The protein below binds the small molecule below.
Small molecule (SMILES): COCCCOc1ccccc1N1CCN(C[C@H](N)[C@@H](O)C[C@H](C(=O)NCC(C)(C)C(N)=O)C(C)C)CC1=O

Binding-site contacts:
Ligand atom C30 contacts residue ARG82 of chain 1.A at 3.6 Å.
Ligand atom N22 contacts residue ASP38 of chain 1.A at 2.9 Å (salt-bridge).
Ligand atom C19 contacts residue ASP38 of chain 1.A at 3.3 Å.
Ligand atom C1 contacts residue THR85 of chain 1.A at 3.6 Å.
Ligand atom O24 contacts residue SER41 of chain 1.A at 3.5 Å (h-bond).
Ligand atom O24 contacts residue GLY40 of chain 1.A at 3.1 Å.
Ligand atom C16 contacts residue SER230 of chain 1.A at 3.5 Å.
Ligand atom C12 contacts residue PHE124 of chain 1.A at 3.6 Å (hydrophobic).
Ligand atom C16 contacts residue THR18 of chain 1.A at 3.1 Å.
Ligand atom O28 contacts residue SER84 of chain 1.A at 3.3 Å (h-bond).
Ligand atom C7 contacts residue PHE124 of chain 1.A at 3.6 Å (hydrophobic).
Ligand atom O17 contacts residue TYR20 of chain 1.A at 3.6 Å (h-bond).
Ligand atom C30 contacts residue TYR83 of chain 1.A at 3.6 Å (hydrophobic).
Ligand atom C34 contacts residue ARG82 of chain 1.A at 3.4 Å.
Ligand atom C25 contacts residue GLY40 of chain 1.A at 3.5 Å.
Ligand atom C15 contacts residue GLY228 of chain 1.A at 3.1 Å.
Ligand atom C35 contacts residue ARG82 of chain 1.A at 3.6 Å.
Ligand atom C4 contacts residue GLY228 of chain 1.A at 3.6 Å.
Ligand atom C38 contacts residue ASP226 of chain 1.A at 3.4 Å.
Ligand atom N33 contacts residue GLN135 of chain 1.A at 3.6 Å.
Ligand atom C6 contacts residue THR85 of chain 1.A at 3.5 Å.
Ligand atom C18 contacts residue TYR162 of chain 1.A at 3.6 Å (hydrophobic).
Ligand atom C23 contacts residue ASP226 of chain 1.A at 3.4 Å.
Ligand atom C15 contacts residue SER230 of chain 1.A at 3.7 Å.
Ligand atom C21 contacts residue ASP38 of chain 1.A at 3.6 Å.
Ligand atom C38 contacts residue ILE305 of chain 1.A at 3.6 Å (hydrophobic).
Ligand atom O39 contacts residue THR85 of chain 1.A at 2.7 Å (h-bond).
Ligand atom O36 contacts residue GLN135 of chain 1.A at 3.4 Å (h-bond).
Ligand atom C37 contacts residue LEU224 of chain 1.A at 3.7 Å (hydrophobic).
Ligand atom C18 contacts residue TYR20 of chain 1.A at 3.5 Å (hydrophobic).
Ligand atom O24 contacts residue ASP38 of chain 1.A at 2.6 Å (salt-bridge).
Ligand atom C14 contacts residue THR18 of chain 1.A at 3.5 Å.
Ligand atom C31 contacts residue ARG82 of chain 1.A at 3.6 Å.
Ligand atom C35 contacts residue ILE137 of chain 1.A at 3.5 Å (hydrophobic).
Ligand atom C18 contacts residue THR227 of chain 1.A at 3.2 Å.
Ligand atom O28 contacts residue TYR83 of chain 1.A at 3.6 Å.
Ligand atom N22 contacts residue GLY228 of chain 1.A at 3.0 Å (h-bond).
Ligand atom N27 contacts residue GLY40 of chain 1.A at 3.1 Å (h-bond).
Ligand atom C11 contacts residue ALA122 of chain 1.A at 3.7 Å (hydrophobic).
Ligand atom N22 contacts residue ASP226 of chain 1.A at 2.8 Å (salt-bridge).

Sequence of chain 1.A:
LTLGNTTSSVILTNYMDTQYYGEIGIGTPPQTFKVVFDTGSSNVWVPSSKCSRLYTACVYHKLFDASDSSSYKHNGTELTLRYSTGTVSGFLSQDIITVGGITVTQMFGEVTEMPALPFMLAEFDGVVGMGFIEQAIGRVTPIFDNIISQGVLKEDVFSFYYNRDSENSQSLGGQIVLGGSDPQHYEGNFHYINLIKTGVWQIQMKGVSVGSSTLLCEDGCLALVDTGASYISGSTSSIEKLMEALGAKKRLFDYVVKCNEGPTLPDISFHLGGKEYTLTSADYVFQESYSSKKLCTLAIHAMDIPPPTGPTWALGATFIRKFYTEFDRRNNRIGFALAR